Sequence of chain 1.C:
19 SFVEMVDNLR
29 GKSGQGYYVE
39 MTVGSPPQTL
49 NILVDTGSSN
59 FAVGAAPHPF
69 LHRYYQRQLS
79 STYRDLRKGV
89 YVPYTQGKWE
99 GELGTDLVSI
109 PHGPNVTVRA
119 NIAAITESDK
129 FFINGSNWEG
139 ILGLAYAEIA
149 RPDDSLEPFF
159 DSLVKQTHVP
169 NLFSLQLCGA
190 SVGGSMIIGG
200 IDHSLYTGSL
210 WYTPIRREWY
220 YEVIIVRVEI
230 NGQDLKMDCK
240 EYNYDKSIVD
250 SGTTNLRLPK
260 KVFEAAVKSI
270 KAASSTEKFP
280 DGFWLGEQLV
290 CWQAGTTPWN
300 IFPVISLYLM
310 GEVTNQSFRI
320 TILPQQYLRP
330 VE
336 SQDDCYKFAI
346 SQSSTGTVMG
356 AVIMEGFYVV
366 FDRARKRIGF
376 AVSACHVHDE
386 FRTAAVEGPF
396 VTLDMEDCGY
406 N

Binding-site contacts:
Ligand atom O9 contacts residue SER346 of chain 1.C at 3.3 Å (h-bond).
Ligand atom C43 contacts residue GLY34 of chain 1.C at 3.3 Å.
Ligand atom O10 contacts residue GLN94 of chain 1.C at 3.2 Å (h-bond).
Ligand atom C37 contacts residue THR253 of chain 1.C at 3.2 Å.
Ligand atom F2 contacts residue PHE129 of chain 1.C at 3.3 Å.
Ligand atom C17 contacts residue LYS245 of chain 1.C at 3.2 Å.
Ligand atom O9 contacts residue ARG256 of chain 1.C at 3.1 Å.
Ligand atom C43 contacts residue GLY32 of chain 1.C at 3.2 Å.
Ligand atom C34 contacts residue GLN94 of chain 1.C at 3.3 Å.
Ligand atom C42 contacts residue SER250 of chain 1.C at 3.4 Å.
Ligand atom O5 contacts residue ASP53 of chain 1.C at 2.6 Å (salt-bridge).
Ligand atom F1 contacts residue PHE129 of chain 1.C at 3.5 Å.
Ligand atom C43 contacts residue THR253 of chain 1.C at 3.2 Å.
Ligand atom O1 contacts residue TYR219 of chain 1.C at 2.6 Å (h-bond).
Ligand atom C5 contacts residue TYR92 of chain 1.C at 3.3 Å (hydrophobic).
Ligand atom O2 contacts residue TYR92 of chain 1.C at 3.2 Å.
Ligand atom F1 contacts residue GLY95 of chain 1.C at 3.0 Å.
Ligand atom C17 contacts residue THR350 of chain 1.C at 3.1 Å.
Ligand atom C12 contacts residue VAL90 of chain 1.C at 3.4 Å (hydrophobic).
Ligand atom O2 contacts residue THR93 of chain 1.C at 3.2 Å (h-bond).
Ligand atom N5 contacts residue GLY251 of chain 1.C at 3.1 Å (h-bond).
Ligand atom F2 contacts residue ILE131 of chain 1.C at 3.2 Å.
Ligand atom C25 contacts residue PHE129 of chain 1.C at 3.4 Å (hydrophobic).
Ligand atom O10 contacts residue THR253 of chain 1.C at 3.0 Å (h-bond).
Ligand atom N1 contacts residue PRO91 of chain 1.C at 2.9 Å (h-bond).
Ligand atom N3 contacts residue GLY251 of chain 1.C at 3.1 Å (h-bond).
Ligand atom C40 contacts residue THR253 of chain 1.C at 3.4 Å.
Ligand atom C39 contacts residue GLN33 of chain 1.C at 3.4 Å.
Ligand atom N2 contacts residue GLY55 of chain 1.C at 3.0 Å (h-bond).
Ligand atom C9 contacts residue PRO91 of chain 1.C at 3.4 Å (hydrophobic).
Ligand atom F1 contacts residue TYR92 of chain 1.C at 3.5 Å.
Ligand atom O6 contacts residue GLY251 of chain 1.C at 3.4 Å (h-bond).
Ligand atom O8 contacts residue ASN254 of chain 1.C at 3.0 Å (h-bond).
Ligand atom C35 contacts residue GLY251 of chain 1.C at 3.1 Å.
Ligand atom O8 contacts residue THR253 of chain 1.C at 3.4 Å (h-bond).
Ligand atom O7 contacts residue GLN94 of chain 1.C at 3.1 Å (h-bond).
Ligand atom O7 contacts residue THR93 of chain 1.C at 3.3 Å (h-bond).
Ligand atom O5 contacts residue ASP249 of chain 1.C at 2.7 Å (salt-bridge).
Ligand atom C11 contacts residue GLY55 of chain 1.C at 3.3 Å.
Ligand atom C21 contacts residue ASP53 of chain 1.C at 3.2 Å.

The protein below binds the small molecule below.
Small molecule (SMILES): COCCO[C@H](C[C@H](O)[C@H](COc1cc(F)cc(F)c1)NC(=O)c1cc(C(=O)N[C@H](C)c2ccccc2)cc(N(C)S(C)(=O)=O)c1)C(=O)N[C@H](C(=O)NCc1ccccc1)C(C)C